Sequence of chain 53.C:
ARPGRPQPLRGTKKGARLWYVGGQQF

Binding-site contacts:
Ligand atom C3' contacts residue ASN414 of chain 54.A at 4.5 Å.
Ligand atom P contacts residue LYS21 of chain 53.C at 3.4 Å.
Ligand atom OP1 contacts residue ARG18 of chain 53.C at 4.0 Å.
Ligand atom O3' contacts residue VAL47 of chain 54.A at 3.1 Å.
Ligand atom C4' contacts residue ASN414 of chain 54.A at 3.0 Å.
Ligand atom O4' contacts residue ASN414 of chain 54.A at 2.9 Å (h-bond).
Ligand atom O3' contacts residue ARG412 of chain 54.A at 4.3 Å.
Ligand atom OP1 contacts residue ARG412 of chain 54.A at 3.8 Å.
Ligand atom O5' contacts residue ARG412 of chain 54.A at 3.1 Å (salt-bridge).
Ligand atom OP2 contacts residue ARG412 of chain 54.A at 1.4 Å (salt-bridge).
Ligand atom C5' contacts residue ASN414 of chain 54.A at 3.3 Å.
Ligand atom P contacts residue ARG412 of chain 54.A at 2.7 Å.
Ligand atom C4' contacts residue ARG412 of chain 54.A at 4.3 Å.
Ligand atom OP2 contacts residue ARG18 of chain 53.C at 3.7 Å.
Ligand atom C1' contacts residue ASN414 of chain 54.A at 4.1 Å.
Ligand atom OP2 contacts residue LYS21 of chain 53.C at 2.7 Å (salt-bridge).
Ligand atom OP1 contacts residue LYS21 of chain 53.C at 3.9 Å.
Ligand atom C4' contacts residue VAL47 of chain 54.A at 4.1 Å (hydrophobic).
Ligand atom C2' contacts residue VAL47 of chain 54.A at 4.3 Å (hydrophobic).
Ligand atom C3' contacts residue VAL47 of chain 54.A at 4.0 Å (hydrophobic).
Ligand atom C5' contacts residue ARG412 of chain 54.A at 3.0 Å.

Sequence of chain 54.A:
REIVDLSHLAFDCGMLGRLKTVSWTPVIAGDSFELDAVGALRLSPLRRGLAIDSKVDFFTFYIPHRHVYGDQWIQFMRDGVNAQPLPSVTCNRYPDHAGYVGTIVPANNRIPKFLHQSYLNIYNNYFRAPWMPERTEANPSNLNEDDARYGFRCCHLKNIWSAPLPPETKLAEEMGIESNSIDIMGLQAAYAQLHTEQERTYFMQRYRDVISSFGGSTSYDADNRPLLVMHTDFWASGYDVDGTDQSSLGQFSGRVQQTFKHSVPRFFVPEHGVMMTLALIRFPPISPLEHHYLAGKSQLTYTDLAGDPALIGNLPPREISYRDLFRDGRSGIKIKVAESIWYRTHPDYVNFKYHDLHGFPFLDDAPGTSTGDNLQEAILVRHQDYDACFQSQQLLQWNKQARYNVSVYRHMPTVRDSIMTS

This small molecule binds to this protein.
Small molecule (SMILES): Nc1ccn([C@H]2C[C@H](O)[C@@H](COP(=O)(O)O)O2)c(=O)n1